This small molecule binds to this protein.
Small molecule (SMILES): CC(=O)N[C@H]1[C@H](O[C@H]2[C@H](O)[C@@H](NC(C)=O)CO[C@@H]2CO)O[C@H](CO)[C@@H](O[C@@H]2O[C@H](CO[C@H]3O[C@H](CO)[C@@H](O)[C@H](O)[C@@H]3O)[C@@H](O)[C@H](O[C@H]3O[C@H](CO)[C@@H](O)[C@H](O)[C@@H]3O)[C@@H]2O)[C@@H]1O

Binding-site contacts:
Ligand atom C8 contacts residue ARG221 of chain 1.A at 4.4 Å.
Ligand atom C7 contacts residue GLU66 of chain 1.A at 4.0 Å.
Ligand atom C6 contacts residue ARG221 of chain 1.A at 4.0 Å.
Ligand atom C3 contacts residue ASN87 of chain 1.A at 3.6 Å.
Ligand atom C2 contacts residue ARG221 of chain 1.A at 4.0 Å.
Ligand atom N2 contacts residue ARG221 of chain 1.A at 4.4 Å.
Ligand atom O5 contacts residue ASN87 of chain 1.A at 2.4 Å (h-bond).
Ligand atom N2 contacts residue ASN87 of chain 1.A at 2.7 Å (h-bond).
Ligand atom C6 contacts residue GLU86 of chain 1.A at 3.5 Å.
Ligand atom C4 contacts residue ASN87 of chain 1.A at 4.1 Å.
Ligand atom O5 contacts residue ARG221 of chain 1.A at 4.3 Å.
Ligand atom C7 contacts residue ASN87 of chain 1.A at 3.8 Å.
Ligand atom O6 contacts residue ARG221 of chain 1.A at 4.5 Å.
Ligand atom O7 contacts residue ARG221 of chain 1.A at 2.6 Å (salt-bridge).
Ligand atom C1 contacts residue ASN87 of chain 1.A at 1.4 Å.
Ligand atom O3 contacts residue ARG221 of chain 1.A at 3.8 Å.
Ligand atom C8 contacts residue ASN64 of chain 1.A at 3.2 Å.
Ligand atom O7 contacts residue ALA135 of chain 1.A at 4.2 Å.
Ligand atom N2 contacts residue GLU66 of chain 1.A at 3.8 Å.
Ligand atom C8 contacts residue CYS90 of chain 1.A at 3.7 Å (hydrophobic).
Ligand atom C2 contacts residue ASN87 of chain 1.A at 2.5 Å.
Ligand atom C8 contacts residue GLU66 of chain 1.A at 3.6 Å.
Ligand atom C8 contacts residue ASN87 of chain 1.A at 4.3 Å.
Ligand atom C5 contacts residue ASN87 of chain 1.A at 3.5 Å.
Ligand atom C3 contacts residue ARG221 of chain 1.A at 4.5 Å.
Ligand atom C7 contacts residue ARG221 of chain 1.A at 3.6 Å.
Ligand atom O5 contacts residue GLU86 of chain 1.A at 4.3 Å.
Ligand atom O6 contacts residue GLU86 of chain 1.A at 2.6 Å (salt-bridge).

Sequence of chain 1.A:
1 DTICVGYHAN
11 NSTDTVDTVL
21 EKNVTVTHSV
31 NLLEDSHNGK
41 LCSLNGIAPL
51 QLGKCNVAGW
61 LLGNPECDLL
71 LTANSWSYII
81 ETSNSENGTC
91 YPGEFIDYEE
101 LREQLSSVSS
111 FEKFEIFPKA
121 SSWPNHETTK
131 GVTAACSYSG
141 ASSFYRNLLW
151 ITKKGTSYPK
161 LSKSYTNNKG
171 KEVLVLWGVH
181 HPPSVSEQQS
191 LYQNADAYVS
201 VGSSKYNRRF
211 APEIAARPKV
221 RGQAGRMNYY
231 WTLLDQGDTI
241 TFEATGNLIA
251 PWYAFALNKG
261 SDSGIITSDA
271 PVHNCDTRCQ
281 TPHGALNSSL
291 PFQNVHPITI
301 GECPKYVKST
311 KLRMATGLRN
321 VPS